Sequence of chain 1.A:
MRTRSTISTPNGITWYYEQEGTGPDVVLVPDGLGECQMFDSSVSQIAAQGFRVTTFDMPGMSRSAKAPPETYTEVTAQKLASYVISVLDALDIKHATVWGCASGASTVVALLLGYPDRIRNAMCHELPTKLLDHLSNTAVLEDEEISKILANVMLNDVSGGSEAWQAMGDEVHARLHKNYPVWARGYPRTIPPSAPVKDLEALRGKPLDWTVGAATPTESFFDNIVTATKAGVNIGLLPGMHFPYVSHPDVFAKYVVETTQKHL

A protein and the small-molecule ligand that binds it are described below.
Small molecule (SMILES): C[C@H]1CCCC(=O)CCC/C=C/c2cc(O)cc(O)c2C(=O)O1

Binding-site contacts:
Ligand atom C12 contacts residue TRP197 of chain 1.A at 3.9 Å (hydrophobic).
Ligand atom C3P contacts residue PHE235 of chain 1.A at 3.6 Å (hydrophobic).
Ligand atom C11 contacts residue TRP197 of chain 1.A at 3.6 Å (hydrophobic).
Ligand atom O4 contacts residue PRO142 of chain 1.A at 3.8 Å.
Ligand atom C12 contacts residue HIS256 of chain 1.A at 4.0 Å.
Ligand atom C5P contacts residue VAL172 of chain 1.A at 3.8 Å (hydrophobic).
Ligand atom C8P contacts residue HIS256 of chain 1.A at 3.5 Å.
Ligand atom O10 contacts residue TRP197 of chain 1.A at 4.0 Å.
Ligand atom C1P contacts residue HIS256 of chain 1.A at 3.9 Å.
Ligand atom C12 contacts residue GLY46 of chain 1.A at 4.0 Å.
Ligand atom C11 contacts residue GLY46 of chain 1.A at 3.8 Å.
Ligand atom O2 contacts residue SER117 of chain 1.A at 3.1 Å (h-bond).
Ligand atom C3P contacts residue HIS256 of chain 1.A at 3.9 Å.
Ligand atom O12 contacts residue GLY46 of chain 1.A at 2.8 Å (h-bond).
Ligand atom O12 contacts residue TRP197 of chain 1.A at 3.9 Å.
Ligand atom C2 contacts residue TRP197 of chain 1.A at 3.5 Å (hydrophobic).
Ligand atom O12 contacts residue ALA116 of chain 1.A at 3.1 Å.
Ligand atom C11 contacts residue LEU47 of chain 1.A at 3.5 Å (hydrophobic).
Ligand atom C12 contacts residue ALA116 of chain 1.A at 3.3 Å (hydrophobic).
Ligand atom C3 contacts residue ILE205 of chain 1.A at 3.6 Å (hydrophobic).
Ligand atom O10 contacts residue HIS256 of chain 1.A at 3.4 Å (h-bond).
Ligand atom O6P contacts residue LEU149 of chain 1.A at 3.9 Å.
Ligand atom C4 contacts residue PRO142 of chain 1.A at 3.7 Å (hydrophobic).
Ligand atom C9P contacts residue MET168 of chain 1.A at 3.5 Å (hydrophobic).
Ligand atom C7P contacts residue MET168 of chain 1.A at 3.4 Å (hydrophobic).
Ligand atom O12 contacts residue SER117 of chain 1.A at 3.5 Å (h-bond).
Ligand atom O2 contacts residue TRP197 of chain 1.A at 2.9 Å (h-bond).
Ligand atom O4 contacts residue PRO206 of chain 1.A at 3.1 Å.
Ligand atom O2 contacts residue GLY46 of chain 1.A at 3.7 Å.
Ligand atom C1 contacts residue ALA116 of chain 1.A at 3.9 Å (hydrophobic).
Ligand atom O12 contacts residue ASP45 of chain 1.A at 4.0 Å.
Ligand atom C5 contacts residue PRO142 of chain 1.A at 3.6 Å (hydrophobic).
Ligand atom C6 contacts residue TRP197 of chain 1.A at 4.0 Å (hydrophobic).
Ligand atom O2 contacts residue TYR201 of chain 1.A at 3.3 Å.
Ligand atom C1 contacts residue TRP197 of chain 1.A at 3.5 Å (hydrophobic).
Ligand atom C10 contacts residue HIS256 of chain 1.A at 3.7 Å.
Ligand atom C3 contacts residue TRP197 of chain 1.A at 3.9 Å (hydrophobic).
Ligand atom O4 contacts residue PRO202 of chain 1.A at 3.7 Å.
Ligand atom O10 contacts residue ALA116 of chain 1.A at 3.9 Å.
Ligand atom C8P contacts residue MET168 of chain 1.A at 3.7 Å (hydrophobic).